This protein binds this small molecule.
Small molecule (SMILES): CC(C)c1nc(CN(C)C(=O)N[C@H](C(=O)N[C@@H](Cc2ccccc2)C[C@H](O)[C@H](Cc2ccccc2)NC(=O)OCc2cncs2)C(C)C)cs1

Sequence of chain 1.A:
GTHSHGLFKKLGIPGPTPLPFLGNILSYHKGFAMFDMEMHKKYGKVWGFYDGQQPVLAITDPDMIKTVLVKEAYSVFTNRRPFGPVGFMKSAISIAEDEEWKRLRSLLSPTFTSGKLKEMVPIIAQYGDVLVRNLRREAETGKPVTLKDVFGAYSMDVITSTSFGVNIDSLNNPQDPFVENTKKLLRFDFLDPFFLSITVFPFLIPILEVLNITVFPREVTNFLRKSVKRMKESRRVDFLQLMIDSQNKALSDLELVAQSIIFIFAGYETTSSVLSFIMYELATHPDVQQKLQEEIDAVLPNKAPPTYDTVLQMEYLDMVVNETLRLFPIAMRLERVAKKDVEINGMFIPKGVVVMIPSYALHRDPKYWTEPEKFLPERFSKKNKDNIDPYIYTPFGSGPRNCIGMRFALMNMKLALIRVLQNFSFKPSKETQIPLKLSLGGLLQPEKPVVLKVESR

Binding-site contacts:
Ligand atom N83 contacts residue PHE88 of chain 1.A at 3.1 Å.
Ligand atom O41 contacts residue SER99 of chain 1.A at 2.7 Å (h-bond).
Ligand atom S3 contacts residue ARG192 of chain 1.A at 3.0 Å (salt-bridge).
Ligand atom C12 contacts residue ARG192 of chain 1.A at 3.4 Å.
Ligand atom C10 contacts residue ARG192 of chain 1.A at 3.3 Å.
Ligand atom O24 contacts residue ARG192 of chain 1.A at 3.5 Å (salt-bridge).
Ligand atom C31 contacts residue ARG192 of chain 1.A at 3.2 Å.
Ligand atom C51 contacts residue ARG192 of chain 1.A at 3.2 Å.
Ligand atom N5 contacts residue HEM1 of chain 1.B at 2.0 Å.
Ligand atom C34 contacts residue PHE221 of chain 1.A at 3.5 Å (hydrophobic).
Ligand atom C50 contacts residue ILE349 of chain 1.A at 3.4 Å (hydrophobic).
Ligand atom C1 contacts residue HEM1 of chain 1.B at 2.8 Å.
Ligand atom C13 contacts residue SER99 of chain 1.A at 3.6 Å.
Ligand atom C77 contacts residue PHE88 of chain 1.A at 3.4 Å (hydrophobic).
Ligand atom S81 contacts residue PHE195 of chain 1.A at 3.5 Å.
Ligand atom C4 contacts residue HEM1 of chain 1.B at 2.8 Å.
Ligand atom C75 contacts residue PHE88 of chain 1.A at 3.2 Å (hydrophobic).
Ligand atom C95 contacts residue PHE195 of chain 1.A at 3.2 Å (hydrophobic).
Ligand atom C33 contacts residue PHE284 of chain 1.A at 3.2 Å (hydrophobic).
Ligand atom O7 contacts residue ARG192 of chain 1.A at 3.2 Å (salt-bridge).
Ligand atom C35 contacts residue PHE221 of chain 1.A at 3.6 Å (hydrophobic).
Ligand atom O61 contacts residue ARG192 of chain 1.A at 2.4 Å (salt-bridge).
Ligand atom O24 contacts residue SER99 of chain 1.A at 3.5 Å.
Ligand atom C32 contacts residue PHE284 of chain 1.A at 3.5 Å (hydrophobic).
Ligand atom C90 contacts residue ILE203 of chain 1.A at 3.4 Å (hydrophobic).
Ligand atom C52 contacts residue ARG192 of chain 1.A at 2.9 Å.
Ligand atom C86 contacts residue PRO87 of chain 1.A at 3.2 Å (hydrophobic).
Ligand atom C45 contacts residue ARG192 of chain 1.A at 3.5 Å.
Ligand atom C90 contacts residue THR204 of chain 1.A at 3.3 Å.
Ligand atom C50 contacts residue ALA350 of chain 1.A at 3.4 Å (hydrophobic).
Ligand atom C51 contacts residue ILE349 of chain 1.A at 3.3 Å (hydrophobic).
Ligand atom N11 contacts residue SER99 of chain 1.A at 2.9 Å (h-bond).
Ligand atom C49 contacts residue ALA350 of chain 1.A at 3.5 Å (hydrophobic).
Ligand atom C35 contacts residue ILE281 of chain 1.A at 3.4 Å (hydrophobic).
Ligand atom C31 contacts residue PHE193 of chain 1.A at 3.5 Å (hydrophobic).
Ligand atom O41 contacts residue ILE100 of chain 1.A at 3.1 Å.
Ligand atom C82 contacts residue PHE88 of chain 1.A at 3.6 Å (hydrophobic).
Ligand atom C6 contacts residue PHE284 of chain 1.A at 3.4 Å (hydrophobic).
Ligand atom C1 contacts residue ALA285 of chain 1.A at 3.6 Å (hydrophobic).
Ligand atom C26 contacts residue ARG192 of chain 1.A at 3.6 Å.